Binding-site contacts:
Ligand atom N6 contacts residue TRP104 of chain 1.B at 3.6 Å.
Ligand atom N6 contacts residue GSH1 of chain 1.I at 3.6 Å (h-bond).
Ligand atom C18 contacts residue TYR152 of chain 1.B at 3.6 Å (hydrophobic).
Ligand atom C9 contacts residue TRP104 of chain 1.B at 3.5 Å (hydrophobic).
Ligand atom C17 contacts residue ARG14 of chain 1.B at 3.9 Å.
Ligand atom C16 contacts residue ARG14 of chain 1.B at 3.2 Å.
Ligand atom C4 contacts residue PHE9 of chain 1.B at 3.5 Å (hydrophobic).
Ligand atom O13 contacts residue MET11 of chain 1.B at 3.7 Å.
Ligand atom N10 contacts residue TRP104 of chain 1.B at 3.6 Å.
Ligand atom C14 contacts residue ARG14 of chain 1.B at 3.8 Å.
Ligand atom C5 contacts residue TRP104 of chain 1.B at 3.9 Å (hydrophobic).
Ligand atom O13 contacts residue TRP104 of chain 1.B at 3.7 Å.
Ligand atom O8 contacts residue TRP104 of chain 1.B at 3.5 Å.
Ligand atom C14 contacts residue TRP104 of chain 1.B at 3.9 Å (hydrophobic).
Ligand atom O13 contacts residue GLY13 of chain 1.B at 3.9 Å.
Ligand atom C9 contacts residue MET11 of chain 1.B at 3.5 Å (hydrophobic).
Ligand atom C7 contacts residue TRP104 of chain 1.B at 3.6 Å (hydrophobic).
Ligand atom N12 contacts residue GLY13 of chain 1.B at 3.7 Å.
Ligand atom C1 contacts residue PHE9 of chain 1.B at 3.8 Å (hydrophobic).
Ligand atom N22 contacts residue TYR152 of chain 1.B at 3.0 Å (h-bond).
Ligand atom O8 contacts residue MET11 of chain 1.B at 3.4 Å.
Ligand atom C16 contacts residue MET99 of chain 1.B at 3.7 Å (hydrophobic).
Ligand atom C7 contacts residue MET11 of chain 1.B at 3.2 Å (hydrophobic).
Ligand atom C4 contacts residue GSH1 of chain 1.I at 3.9 Å.
Ligand atom O2 contacts residue PHE9 of chain 1.B at 3.8 Å.
Ligand atom C17 contacts residue TYR152 of chain 1.B at 3.6 Å (hydrophobic).
Ligand atom C3 contacts residue PHE9 of chain 1.B at 3.5 Å (hydrophobic).
Ligand atom N12 contacts residue TRP104 of chain 1.B at 3.8 Å.
Ligand atom C17 contacts residue MET99 of chain 1.B at 3.3 Å (hydrophobic).
Ligand atom C21 contacts residue GLY13 of chain 1.B at 3.6 Å.
Ligand atom C15 contacts residue TRP104 of chain 1.B at 3.4 Å (hydrophobic).
Ligand atom C11 contacts residue TRP104 of chain 1.B at 3.6 Å (hydrophobic).
Ligand atom O8 contacts residue LEU199 of chain 1.B at 3.6 Å.
Ligand atom N22 contacts residue CYS156 of chain 1.B at 3.9 Å.
Ligand atom C20 contacts residue GLY13 of chain 1.B at 3.5 Å.
Ligand atom N6 contacts residue MET11 of chain 1.B at 3.5 Å.
Ligand atom C17 contacts residue ASP96 of chain 1.B at 3.5 Å.
Ligand atom C18 contacts residue MET99 of chain 1.B at 3.6 Å (hydrophobic).
Ligand atom C15 contacts residue ARG14 of chain 1.B at 3.5 Å.
Ligand atom C1 contacts residue GLN36 of chain 1.B at 3.6 Å.

Sequence of chain 1.B:
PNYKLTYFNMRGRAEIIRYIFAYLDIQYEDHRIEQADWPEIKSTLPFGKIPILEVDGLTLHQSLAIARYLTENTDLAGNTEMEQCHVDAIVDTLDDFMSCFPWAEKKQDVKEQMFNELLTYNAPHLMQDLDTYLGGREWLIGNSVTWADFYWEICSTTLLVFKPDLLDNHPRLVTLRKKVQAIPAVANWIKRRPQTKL

The small molecule below binds the protein below.
Small molecule (SMILES): COCCCNC(=O)c1nc(-c2cccc3[nH]ccc23)no1